A protein and the small-molecule ligand that binds it are described below.
Small molecule (SMILES): CC(=O)N[C@H]1[C@H](O[C@H]2[C@H](O)[C@@H](NC(C)=O)CO[C@@H]2CO)O[C@H](CO)[C@@H](O[C@H]2O[C@H](CO[C@H]3O[C@H](CO)[C@@H](O)[C@H](O)[C@@H]3O[C@H]3O[C@H](CO)[C@@H](O[C@@H]4O[C@H](CO[C@]5(C(=O)O)C[C@H](O)[C@@H](NC(C)=O)[C@H]([C@H](O)[C@H](O)CO)O5)[C@H](O)[C@H](O)[C@H]4O)[C@H](O)[C@H]3NC(C)=O)[C@@H](O)[C@H](O)[C@@H]2O)[C@@H]1O

Binding-site contacts:
Ligand atom N2 contacts residue ASN106 of chain 1.E at 3.6 Å (h-bond).
Ligand atom C5 contacts residue ASN106 of chain 1.E at 2.8 Å.
Ligand atom C3 contacts residue ASN106 of chain 1.E at 3.6 Å.
Ligand atom C1 contacts residue ASN106 of chain 1.E at 1.4 Å.
Ligand atom C4 contacts residue ASN106 of chain 1.E at 3.5 Å.
Ligand atom C2 contacts residue ASN106 of chain 1.E at 2.6 Å.
Ligand atom C7 contacts residue ASN106 of chain 1.E at 4.5 Å.
Ligand atom O5 contacts residue ASN106 of chain 1.E at 1.4 Å (h-bond).
Ligand atom O6 contacts residue ASN106 of chain 1.E at 3.8 Å.
Ligand atom C8 contacts residue ASN106 of chain 1.E at 4.3 Å.
Ligand atom C6 contacts residue ASN106 of chain 1.E at 3.7 Å.

Sequence of chain 1.E:
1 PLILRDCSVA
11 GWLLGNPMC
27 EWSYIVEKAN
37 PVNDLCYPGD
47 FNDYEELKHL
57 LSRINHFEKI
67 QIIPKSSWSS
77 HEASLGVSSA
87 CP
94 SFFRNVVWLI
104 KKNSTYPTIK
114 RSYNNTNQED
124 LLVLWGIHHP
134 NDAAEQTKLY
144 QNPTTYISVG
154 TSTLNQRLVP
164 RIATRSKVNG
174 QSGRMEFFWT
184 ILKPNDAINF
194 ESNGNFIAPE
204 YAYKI